Sequence of chain 1.A:
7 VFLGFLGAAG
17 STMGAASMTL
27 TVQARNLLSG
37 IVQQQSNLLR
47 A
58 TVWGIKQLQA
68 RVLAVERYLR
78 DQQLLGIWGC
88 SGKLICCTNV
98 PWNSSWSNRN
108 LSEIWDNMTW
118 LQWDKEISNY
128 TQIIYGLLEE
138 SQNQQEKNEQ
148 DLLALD

Binding-site contacts:
Ligand atom C5 contacts residue ASN100 of chain 1.A at 3.7 Å.
Ligand atom C8 contacts residue ASN100 of chain 1.A at 4.1 Å.
Ligand atom O5 contacts residue SER102 of chain 1.A at 4.0 Å.
Ligand atom O2 contacts residue ILE130 of chain 1.A at 3.8 Å.
Ligand atom C5 contacts residue TYR127 of chain 1.A at 4.5 Å (hydrophobic).
Ligand atom O6 contacts residue TYR127 of chain 1.A at 4.1 Å.
Ligand atom C3 contacts residue SER102 of chain 1.A at 3.9 Å.
Ligand atom O5 contacts residue ASN100 of chain 1.A at 2.5 Å (h-bond).
Ligand atom C6 contacts residue SER102 of chain 1.A at 4.2 Å.
Ligand atom C1 contacts residue ASN100 of chain 1.A at 1.4 Å.
Ligand atom C4 contacts residue ASN100 of chain 1.A at 4.3 Å.
Ligand atom C7 contacts residue ASN100 of chain 1.A at 3.0 Å.
Ligand atom C2 contacts residue SER102 of chain 1.A at 4.3 Å.
Ligand atom C6 contacts residue TYR127 of chain 1.A at 3.3 Å (hydrophobic).
Ligand atom O7 contacts residue ASN100 of chain 1.A at 2.8 Å (h-bond).
Ligand atom C4 contacts residue SER102 of chain 1.A at 4.3 Å.
Ligand atom C5 contacts residue SER102 of chain 1.A at 3.6 Å.
Ligand atom C2 contacts residue TYR127 of chain 1.A at 4.1 Å (hydrophobic).
Ligand atom C1 contacts residue ILE130 of chain 1.A at 4.3 Å (hydrophobic).
Ligand atom C2 contacts residue ILE130 of chain 1.A at 3.6 Å (hydrophobic).
Ligand atom N2 contacts residue ASN100 of chain 1.A at 2.9 Å (h-bond).
Ligand atom C1 contacts residue TYR127 of chain 1.A at 3.8 Å (hydrophobic).
Ligand atom C1 contacts residue SER102 of chain 1.A at 3.6 Å.
Ligand atom O2 contacts residue TYR127 of chain 1.A at 3.5 Å.
Ligand atom C2 contacts residue ASN100 of chain 1.A at 2.6 Å.
Ligand atom C3 contacts residue ASN100 of chain 1.A at 3.9 Å.

This protein binds this small molecule.
Small molecule (SMILES): CC(=O)N[C@H]1CO[C@H](CO[C@@H]2O[C@@H](C)[C@@H](O)[C@@H](O)[C@@H]2O)[C@@H](O)[C@@H]1O